Sequence of chain 1.CB:
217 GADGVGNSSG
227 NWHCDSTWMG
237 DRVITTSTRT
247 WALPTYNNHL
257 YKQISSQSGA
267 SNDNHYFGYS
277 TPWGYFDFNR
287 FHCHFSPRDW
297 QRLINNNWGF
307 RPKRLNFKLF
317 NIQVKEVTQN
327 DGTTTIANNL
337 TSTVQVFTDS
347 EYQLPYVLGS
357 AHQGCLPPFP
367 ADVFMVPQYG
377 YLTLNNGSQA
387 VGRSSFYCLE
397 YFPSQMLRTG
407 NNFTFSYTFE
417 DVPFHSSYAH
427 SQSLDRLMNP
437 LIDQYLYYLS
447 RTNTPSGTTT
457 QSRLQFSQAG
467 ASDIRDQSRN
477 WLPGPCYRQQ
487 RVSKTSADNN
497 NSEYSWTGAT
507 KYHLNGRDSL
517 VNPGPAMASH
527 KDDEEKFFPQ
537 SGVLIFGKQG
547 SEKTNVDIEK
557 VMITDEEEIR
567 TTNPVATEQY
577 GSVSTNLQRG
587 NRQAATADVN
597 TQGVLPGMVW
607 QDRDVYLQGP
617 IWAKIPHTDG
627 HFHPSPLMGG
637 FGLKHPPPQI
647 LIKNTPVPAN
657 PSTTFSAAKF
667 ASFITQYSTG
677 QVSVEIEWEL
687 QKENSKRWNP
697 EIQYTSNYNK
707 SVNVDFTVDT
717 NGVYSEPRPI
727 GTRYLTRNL

Binding-site contacts:
Ligand atom N7 contacts residue HIS629 of chain 1.CB at 4.3 Å.
Ligand atom C5 contacts residue SER631 of chain 1.CB at 3.9 Å.
Ligand atom N6 contacts residue PRO419 of chain 1.CB at 4.5 Å.
Ligand atom C6 contacts residue VAL418 of chain 1.CB at 4.0 Å (hydrophobic).
Ligand atom N1 contacts residue PRO419 of chain 1.CB at 4.4 Å.
Ligand atom C6 contacts residue PRO630 of chain 1.CB at 4.3 Å (hydrophobic).
Ligand atom O5' contacts residue PRO630 of chain 1.CB at 3.9 Å.
Ligand atom C5 contacts residue PRO630 of chain 1.CB at 4.1 Å (hydrophobic).
Ligand atom N9 contacts residue HIS629 of chain 1.CB at 4.3 Å.
Ligand atom N1 contacts residue PRO630 of chain 1.CB at 4.0 Å.
Ligand atom N6 contacts residue SER631 of chain 1.CB at 4.2 Å.
Ligand atom C6 contacts residue SER631 of chain 1.CB at 4.3 Å.
Ligand atom C6 contacts residue GLY638 of chain 1.CB at 3.9 Å.
Ligand atom C2' contacts residue HIS629 of chain 1.CB at 4.5 Å.
Ligand atom N7 contacts residue PRO419 of chain 1.CB at 4.0 Å.
Ligand atom N9 contacts residue PRO630 of chain 1.CB at 4.0 Å.
Ligand atom P contacts residue HIS627 of chain 1.CB at 4.0 Å.
Ligand atom C8 contacts residue PRO419 of chain 1.CB at 4.4 Å (hydrophobic).
Ligand atom N7 contacts residue SER631 of chain 1.CB at 3.3 Å.
Ligand atom O4' contacts residue PRO630 of chain 1.CB at 3.4 Å.
Ligand atom N1 contacts residue VAL418 of chain 1.CB at 4.1 Å.
Ligand atom O1P contacts residue LYS640 of chain 1.CB at 4.4 Å.
Ligand atom N6 contacts residue GLY638 of chain 1.CB at 3.0 Å (h-bond).
Ligand atom O1P contacts residue PRO630 of chain 1.CB at 4.3 Å.
Ligand atom C4 contacts residue PRO419 of chain 1.CB at 4.4 Å (hydrophobic).
Ligand atom P contacts residue PRO630 of chain 1.CB at 4.5 Å.
Ligand atom N6 contacts residue VAL418 of chain 1.CB at 3.5 Å.
Ligand atom C2 contacts residue PRO630 of chain 1.CB at 3.5 Å (hydrophobic).
Ligand atom C4 contacts residue SER631 of chain 1.CB at 4.4 Å.
Ligand atom C8 contacts residue SER631 of chain 1.CB at 3.8 Å.
Ligand atom C1' contacts residue HIS629 of chain 1.CB at 3.8 Å.
Ligand atom C5 contacts residue PRO419 of chain 1.CB at 4.0 Å (hydrophobic).
Ligand atom N1 contacts residue GLY638 of chain 1.CB at 3.5 Å (h-bond).
Ligand atom C1' contacts residue PRO630 of chain 1.CB at 4.0 Å (hydrophobic).
Ligand atom C8 contacts residue HIS629 of chain 1.CB at 3.6 Å.
Ligand atom C4 contacts residue PRO630 of chain 1.CB at 3.6 Å (hydrophobic).
Ligand atom C6 contacts residue PRO419 of chain 1.CB at 4.1 Å (hydrophobic).
Ligand atom N6 contacts residue PHE637 of chain 1.CB at 4.0 Å.
Ligand atom O4' contacts residue HIS629 of chain 1.CB at 4.2 Å.
Ligand atom N3 contacts residue PRO630 of chain 1.CB at 3.3 Å.

A small-molecule ligand and the protein it binds are described below.
Small molecule (SMILES): Nc1ncnc2c1ncn2[C@H]1C[C@H](O)[C@@H](COP(=O)(O)O)O1